Binding-site contacts:
Ligand atom O5 contacts residue ASN62 of chain 1.E at 2.5 Å (h-bond).
Ligand atom O3 contacts residue ASN62 of chain 1.E at 3.6 Å (h-bond).
Ligand atom C2 contacts residue ASN62 of chain 1.E at 3.8 Å.
Ligand atom O7 contacts residue PRO59 of chain 1.E at 4.0 Å.
Ligand atom C1 contacts residue ASN62 of chain 1.E at 3.4 Å.
Ligand atom C6 contacts residue PRO60 of chain 1.E at 3.9 Å (hydrophobic).
Ligand atom C6 contacts residue PRO59 of chain 1.E at 3.7 Å (hydrophobic).
Ligand atom O6 contacts residue PRO59 of chain 1.E at 4.2 Å.
Ligand atom O3 contacts residue ILE191 of chain 1.E at 3.7 Å.
Ligand atom C5 contacts residue ASN62 of chain 1.E at 3.5 Å.
Ligand atom O6 contacts residue ASN62 of chain 1.E at 2.5 Å (h-bond).
Ligand atom O6 contacts residue PRO60 of chain 1.E at 3.2 Å (h-bond).
Ligand atom C3 contacts residue ASN62 of chain 1.E at 4.2 Å.
Ligand atom C6 contacts residue ASN62 of chain 1.E at 3.4 Å.

This protein binds this small molecule.
Small molecule (SMILES): CC(=O)N[C@H]1CO[C@H](CO)[C@@H](O[C@@H]2O[C@H](CO)[C@@H](O)[C@H](O)[C@H]2NC=O)[C@@H]1O

Sequence of chain 1.E:
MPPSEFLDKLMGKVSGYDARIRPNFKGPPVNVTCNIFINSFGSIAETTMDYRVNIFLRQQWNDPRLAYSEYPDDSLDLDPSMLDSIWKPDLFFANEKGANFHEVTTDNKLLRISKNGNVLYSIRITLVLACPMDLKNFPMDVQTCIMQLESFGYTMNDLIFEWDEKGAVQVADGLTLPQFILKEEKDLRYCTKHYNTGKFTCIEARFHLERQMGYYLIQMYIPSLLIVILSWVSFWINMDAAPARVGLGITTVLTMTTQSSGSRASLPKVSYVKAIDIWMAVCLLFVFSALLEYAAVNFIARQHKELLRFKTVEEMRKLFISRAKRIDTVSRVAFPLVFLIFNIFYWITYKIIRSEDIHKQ